Binding-site contacts:
Ligand atom O7 contacts residue GLN69 of chain 3.A at 3.3 Å (h-bond).
Ligand atom N2 contacts residue THR121 of chain 3.D at 3.9 Å.
Ligand atom C8 contacts residue TYR112 of chain 3.D at 3.5 Å (hydrophobic).
Ligand atom N2 contacts residue GLN69 of chain 3.A at 4.0 Å.
Ligand atom O5 contacts residue GLN69 of chain 3.A at 3.8 Å.
Ligand atom O6 contacts residue THR116 of chain 3.D at 4.2 Å.
Ligand atom O5 contacts residue HIS115 of chain 3.D at 4.2 Å.
Ligand atom C7 contacts residue GLN69 of chain 3.A at 3.8 Å.
Ligand atom C3 contacts residue ASN114 of chain 3.D at 3.8 Å.
Ligand atom O7 contacts residue LYS32 of chain 3.D at 3.9 Å.
Ligand atom C8 contacts residue LYS32 of chain 3.D at 4.1 Å.
Ligand atom N2 contacts residue TYR112 of chain 3.D at 4.5 Å.
Ligand atom C1 contacts residue ASN114 of chain 3.D at 1.4 Å.
Ligand atom C1 contacts residue HIS115 of chain 3.D at 4.5 Å.
Ligand atom C2 contacts residue ASN114 of chain 3.D at 2.4 Å.
Ligand atom O6 contacts residue LEU31 of chain 3.D at 4.1 Å.
Ligand atom C4 contacts residue ASN114 of chain 3.D at 4.2 Å.
Ligand atom C2 contacts residue GLN69 of chain 3.A at 3.9 Å.
Ligand atom C7 contacts residue TYR112 of chain 3.D at 3.4 Å (hydrophobic).
Ligand atom C1 contacts residue GLN69 of chain 3.A at 3.9 Å.
Ligand atom C7 contacts residue THR121 of chain 3.D at 4.2 Å.
Ligand atom C8 contacts residue PHE34 of chain 3.D at 4.2 Å (hydrophobic).
Ligand atom O6 contacts residue HIS115 of chain 3.D at 4.4 Å.
Ligand atom C5 contacts residue ASN114 of chain 3.D at 3.7 Å.
Ligand atom O7 contacts residue TYR112 of chain 3.D at 2.9 Å (h-bond).
Ligand atom C8 contacts residue THR121 of chain 3.D at 3.6 Å.
Ligand atom C7 contacts residue ASN114 of chain 3.D at 3.6 Å.
Ligand atom N2 contacts residue ASN114 of chain 3.D at 2.9 Å (h-bond).
Ligand atom O6 contacts residue GLU67 of chain 3.A at 4.2 Å.
Ligand atom O7 contacts residue ASN114 of chain 3.D at 4.0 Å.
Ligand atom C8 contacts residue CYS33 of chain 3.D at 3.3 Å (hydrophobic).
Ligand atom O5 contacts residue ASN114 of chain 3.D at 2.4 Å (h-bond).

Sequence of chain 3.A:
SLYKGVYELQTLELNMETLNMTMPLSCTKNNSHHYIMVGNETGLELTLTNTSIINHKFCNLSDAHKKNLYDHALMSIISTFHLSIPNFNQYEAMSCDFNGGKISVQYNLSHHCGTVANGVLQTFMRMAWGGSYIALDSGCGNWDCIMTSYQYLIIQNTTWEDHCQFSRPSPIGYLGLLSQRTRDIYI

A protein and the small-molecule ligand that binds it are described below.
Small molecule (SMILES): CC(=O)N[C@H]1[C@H](O[C@H]2[C@H](O)[C@@H](NC(C)=O)CO[C@@H]2CO)O[C@H](CO)[C@@H](O[C@@H]2O[C@H](CO)[C@@H](O)[C@H](O)[C@@H]2O)[C@@H]1O

Sequence of chain 3.D:
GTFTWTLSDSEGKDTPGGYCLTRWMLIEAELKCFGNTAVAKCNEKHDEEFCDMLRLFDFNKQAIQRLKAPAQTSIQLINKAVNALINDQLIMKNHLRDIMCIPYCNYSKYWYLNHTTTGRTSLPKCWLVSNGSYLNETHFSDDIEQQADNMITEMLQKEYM